The small molecule below binds the protein below.
Small molecule (SMILES): Nc1nc(=O)c2ncn([C@@H]3O[C@H](COP(=O)=O)[C@@H](O[P](=O)(O)OC[C@H]4O[C@@H](n5cnc6c(=O)nc(N)[nH]c65)[C@H](O)[C@@H]4O[P](=O)(O)OC[C@H]4O[C@@H](n5cnc6c(N)ncnc65)[C@H](O)[C@@H]4O)[C@H]3O)c2[nH]1

Binding-site contacts:
Ligand atom O3' contacts residue GLY124 of chain 1.A at 3.7 Å.
Ligand atom N9 contacts residue ASN18 of chain 1.A at 3.8 Å.
Ligand atom C1' contacts residue ASN18 of chain 1.A at 3.9 Å.
Ligand atom C4' contacts residue GLY124 of chain 1.A at 4.4 Å.
Ligand atom C4 contacts residue ASN18 of chain 1.A at 4.2 Å.
Ligand atom C8 contacts residue ASN18 of chain 1.A at 4.2 Å.
Ligand atom C4' contacts residue ILE16 of chain 1.A at 3.9 Å (hydrophobic).
Ligand atom O4' contacts residue ASN18 of chain 1.A at 3.5 Å (h-bond).
Ligand atom O5' contacts residue MET123 of chain 1.A at 4.5 Å.
Ligand atom C4' contacts residue VAL121 of chain 1.A at 4.4 Å (hydrophobic).
Ligand atom O2' contacts residue ILE16 of chain 1.A at 4.4 Å.
Ligand atom C5' contacts residue ALA122 of chain 1.A at 4.1 Å (hydrophobic).
Ligand atom O3' contacts residue MET123 of chain 1.A at 4.3 Å.
Ligand atom C5' contacts residue GLY124 of chain 1.A at 4.2 Å.
Ligand atom C3' contacts residue GLY124 of chain 1.A at 4.4 Å.
Ligand atom O4' contacts residue ILE17 of chain 1.A at 4.5 Å.
Ligand atom O5' contacts residue GLY124 of chain 1.A at 4.2 Å.
Ligand atom O2' contacts residue GLY124 of chain 1.A at 3.5 Å.
Ligand atom O4' contacts residue ILE16 of chain 1.A at 4.3 Å.

Sequence of chain 1.A:
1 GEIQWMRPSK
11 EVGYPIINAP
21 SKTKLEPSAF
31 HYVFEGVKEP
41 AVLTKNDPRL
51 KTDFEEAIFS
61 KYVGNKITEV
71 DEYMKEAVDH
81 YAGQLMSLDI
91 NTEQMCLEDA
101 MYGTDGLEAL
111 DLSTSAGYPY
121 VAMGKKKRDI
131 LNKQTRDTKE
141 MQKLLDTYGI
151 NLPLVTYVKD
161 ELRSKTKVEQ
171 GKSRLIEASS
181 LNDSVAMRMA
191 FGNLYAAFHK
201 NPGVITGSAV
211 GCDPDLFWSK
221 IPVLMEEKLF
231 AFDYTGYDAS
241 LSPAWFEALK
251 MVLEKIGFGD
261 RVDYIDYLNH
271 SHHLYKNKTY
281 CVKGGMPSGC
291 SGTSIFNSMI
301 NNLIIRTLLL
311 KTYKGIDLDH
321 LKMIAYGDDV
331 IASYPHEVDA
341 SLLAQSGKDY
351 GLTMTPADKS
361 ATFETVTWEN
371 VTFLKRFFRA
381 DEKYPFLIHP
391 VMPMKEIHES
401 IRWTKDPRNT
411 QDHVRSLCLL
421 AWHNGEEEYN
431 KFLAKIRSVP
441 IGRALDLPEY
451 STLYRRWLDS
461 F